Sequence of chain 2.A:
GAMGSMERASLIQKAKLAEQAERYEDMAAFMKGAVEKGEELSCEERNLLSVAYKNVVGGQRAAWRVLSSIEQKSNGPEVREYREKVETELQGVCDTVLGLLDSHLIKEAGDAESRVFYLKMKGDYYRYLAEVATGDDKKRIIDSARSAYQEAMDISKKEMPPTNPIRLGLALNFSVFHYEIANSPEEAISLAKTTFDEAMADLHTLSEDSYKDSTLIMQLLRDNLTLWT

This protein binds this small molecule.
Small molecule (SMILES): CC(C)[C@H](NC(=O)[C@@H](NC(=O)[C@H](C)NC(=O)[C@@H]1CCCN1C(=O)[C@@H](N)Cc1ccccc1)[C@@H](C)OP(=O)(O)O)C(=O)O

Binding-site contacts:
Ligand atom CZ contacts residue ARG65 of chain 2.A at 3.5 Å.
Ligand atom CA contacts residue ASN231 of chain 2.A at 3.8 Å.
Ligand atom O1P contacts residue LYS54 of chain 2.A at 3.7 Å.
Ligand atom O contacts residue ASN180 of chain 2.A at 2.7 Å (h-bond).
Ligand atom CD1 contacts residue ARG65 of chain 2.A at 3.7 Å.
Ligand atom O2P contacts residue ARG61 of chain 2.A at 2.8 Å (salt-bridge).
Ligand atom O contacts residue LYS127 of chain 2.A at 3.0 Å (salt-bridge).
Ligand atom O contacts residue LEU179 of chain 2.A at 3.5 Å.
Ligand atom O3P contacts residue ARG134 of chain 2.A at 2.8 Å (salt-bridge).
Ligand atom O2P contacts residue LYS54 of chain 2.A at 3.1 Å (salt-bridge).
Ligand atom P contacts residue TYR135 of chain 2.A at 3.8 Å.
Ligand atom CE2 contacts residue ARG65 of chain 2.A at 3.7 Å.
Ligand atom CG1 contacts residue LEU227 of chain 2.A at 3.5 Å (hydrophobic).
Ligand atom O3P contacts residue ARG61 of chain 2.A at 3.0 Å (salt-bridge).
Ligand atom P contacts residue ARG61 of chain 2.A at 3.7 Å.
Ligand atom N contacts residue ASN180 of chain 2.A at 3.0 Å (h-bond).
Ligand atom C contacts residue ASN180 of chain 2.A at 3.8 Å.
Ligand atom CE1 contacts residue ARG65 of chain 2.A at 3.7 Å.
Ligand atom CG2 contacts residue GLY176 of chain 2.A at 3.6 Å.
Ligand atom CB contacts residue ASN231 of chain 2.A at 3.7 Å.
Ligand atom CA contacts residue ASN231 of chain 2.A at 3.6 Å.
Ligand atom O1P contacts residue ARG134 of chain 2.A at 2.8 Å (salt-bridge).
Ligand atom CB contacts residue ASN180 of chain 2.A at 3.2 Å.
Ligand atom P contacts residue ARG134 of chain 2.A at 3.8 Å.
Ligand atom CA contacts residue LEU234 of chain 2.A at 3.8 Å (hydrophobic).
Ligand atom CB contacts residue VAL183 of chain 2.A at 3.8 Å (hydrophobic).
Ligand atom C contacts residue ASN231 of chain 2.A at 3.7 Å.
Ligand atom C contacts residue ASN180 of chain 2.A at 3.6 Å.
Ligand atom O1P contacts residue TYR135 of chain 2.A at 2.5 Å (h-bond).
Ligand atom CG2 contacts residue NE51 of chain 2.D at 3.5 Å.
Ligand atom CA contacts residue ASN180 of chain 2.A at 3.2 Å.
Ligand atom N contacts residue ASN231 of chain 2.A at 2.9 Å (h-bond).
Ligand atom O contacts residue ASN231 of chain 2.A at 3.1 Å (h-bond).
Ligand atom C contacts residue LYS127 of chain 2.A at 3.8 Å.
Ligand atom O contacts residue VAL183 of chain 2.A at 3.4 Å.
Ligand atom CG contacts residue VAL183 of chain 2.A at 3.8 Å (hydrophobic).
Ligand atom CG2 contacts residue ASN180 of chain 2.A at 3.7 Å.
Ligand atom OXT contacts residue LYS54 of chain 2.A at 3.6 Å.
Ligand atom CG2 contacts residue VAL183 of chain 2.A at 3.6 Å (hydrophobic).
Ligand atom CB contacts residue ASN231 of chain 2.A at 3.8 Å.